Sequence of chain 1.A:
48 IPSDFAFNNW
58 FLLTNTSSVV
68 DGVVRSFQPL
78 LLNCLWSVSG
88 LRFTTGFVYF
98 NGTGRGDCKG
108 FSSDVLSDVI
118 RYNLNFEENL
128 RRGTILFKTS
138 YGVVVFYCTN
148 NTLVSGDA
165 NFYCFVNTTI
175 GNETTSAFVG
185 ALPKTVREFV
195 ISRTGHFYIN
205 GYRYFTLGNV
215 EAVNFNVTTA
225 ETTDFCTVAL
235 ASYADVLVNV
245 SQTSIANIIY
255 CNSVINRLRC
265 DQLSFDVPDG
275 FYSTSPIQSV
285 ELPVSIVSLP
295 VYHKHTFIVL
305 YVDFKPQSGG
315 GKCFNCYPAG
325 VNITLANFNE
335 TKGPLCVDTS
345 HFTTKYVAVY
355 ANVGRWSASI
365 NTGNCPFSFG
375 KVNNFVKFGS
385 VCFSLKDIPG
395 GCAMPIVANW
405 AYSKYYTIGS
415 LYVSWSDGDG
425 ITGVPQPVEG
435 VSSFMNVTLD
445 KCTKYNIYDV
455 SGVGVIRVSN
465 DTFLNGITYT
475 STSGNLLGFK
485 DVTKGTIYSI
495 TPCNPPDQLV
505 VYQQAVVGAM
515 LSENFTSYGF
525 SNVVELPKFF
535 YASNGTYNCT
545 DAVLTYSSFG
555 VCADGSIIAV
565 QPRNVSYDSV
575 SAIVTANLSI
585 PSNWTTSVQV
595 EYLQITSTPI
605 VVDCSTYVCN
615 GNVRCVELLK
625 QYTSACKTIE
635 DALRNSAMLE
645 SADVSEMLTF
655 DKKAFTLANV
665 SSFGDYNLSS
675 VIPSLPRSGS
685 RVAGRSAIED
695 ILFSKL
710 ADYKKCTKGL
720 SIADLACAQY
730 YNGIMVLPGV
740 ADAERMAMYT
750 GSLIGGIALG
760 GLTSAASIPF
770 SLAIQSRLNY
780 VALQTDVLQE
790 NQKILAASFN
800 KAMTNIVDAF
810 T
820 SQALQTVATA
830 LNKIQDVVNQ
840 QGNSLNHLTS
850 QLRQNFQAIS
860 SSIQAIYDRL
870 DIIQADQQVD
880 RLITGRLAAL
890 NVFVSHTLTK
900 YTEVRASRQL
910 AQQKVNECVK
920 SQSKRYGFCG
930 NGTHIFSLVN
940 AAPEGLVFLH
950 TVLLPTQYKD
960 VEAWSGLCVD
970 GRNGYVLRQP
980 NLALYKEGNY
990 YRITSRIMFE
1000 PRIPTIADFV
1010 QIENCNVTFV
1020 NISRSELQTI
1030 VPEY

The small molecule below binds the protein below.
Small molecule (SMILES): CC(=O)N[C@@H]1[C@@H](O)[C@H](O)[C@@H](CO)O[C@H]1O

Binding-site contacts:
Ligand atom C2 contacts residue ASN98 of chain 1.A at 2.4 Å.
Ligand atom C8 contacts residue TYR96 of chain 1.A at 2.8 Å (hydrophobic).
Ligand atom O5 contacts residue ASN98 of chain 1.A at 2.3 Å (h-bond).
Ligand atom C7 contacts residue ASN98 of chain 1.A at 4.1 Å.
Ligand atom N2 contacts residue ASN98 of chain 1.A at 2.9 Å (h-bond).
Ligand atom C3 contacts residue ASN98 of chain 1.A at 3.7 Å.
Ligand atom C5 contacts residue ASN98 of chain 1.A at 3.6 Å.
Ligand atom C7 contacts residue TYR96 of chain 1.A at 4.2 Å (hydrophobic).
Ligand atom N2 contacts residue TYR96 of chain 1.A at 4.3 Å.
Ligand atom C1 contacts residue ASN98 of chain 1.A at 1.4 Å.
Ligand atom C4 contacts residue ASN98 of chain 1.A at 4.2 Å.